A protein and the small-molecule ligand that binds it are described below.
Small molecule (SMILES): OCC12CO->[Y]34(<-OCCN->31CCO->4)<-OC2

Sequence of chain 1.A:
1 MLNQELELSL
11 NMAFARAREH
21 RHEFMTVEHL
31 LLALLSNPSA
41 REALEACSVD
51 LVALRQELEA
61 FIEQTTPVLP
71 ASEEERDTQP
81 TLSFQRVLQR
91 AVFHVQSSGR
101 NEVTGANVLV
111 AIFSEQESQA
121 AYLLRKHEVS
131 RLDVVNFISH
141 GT

Binding-site contacts:
Ligand atom C8 contacts residue ARG41 of chain 1.A at 4.2 Å.
Ligand atom O5 contacts residue GLU45 of chain 1.A at 2.5 Å (salt-bridge).
Ligand atom C2 contacts residue GLU42 of chain 1.A at 4.4 Å.
Ligand atom O1 contacts residue ARG41 of chain 1.A at 4.1 Å.
Ligand atom O5 contacts residue GLU42 of chain 1.A at 3.1 Å (salt-bridge).
Ligand atom O1 contacts residue GLU42 of chain 1.A at 3.0 Å (salt-bridge).
Ligand atom O2 contacts residue GLU45 of chain 1.A at 4.5 Å.
Ligand atom C8 contacts residue GLU45 of chain 1.A at 3.3 Å.
Ligand atom O5 contacts residue ARG41 of chain 1.A at 3.3 Å (salt-bridge).
Ligand atom Y1 contacts residue GLU45 of chain 1.A at 2.4 Å.
Ligand atom Y1 contacts residue GLU42 of chain 1.A at 2.6 Å.
Ligand atom O4 contacts residue GLU45 of chain 1.A at 2.9 Å (salt-bridge).
Ligand atom C6 contacts residue GLU45 of chain 1.A at 4.3 Å.
Ligand atom O2 contacts residue GLU42 of chain 1.A at 3.5 Å (salt-bridge).